Binding-site contacts:
Ligand atom CG2 contacts residue TYR457 of chain 1.C at 3.5 Å (hydrophobic).
Ligand atom CG2 contacts residue GLU707 of chain 1.C at 3.4 Å.
Ligand atom OT2 contacts residue GLY657 of chain 1.C at 3.1 Å.
Ligand atom OT1 contacts residue LEU486 of chain 1.C at 3.3 Å.
Ligand atom OT2 contacts residue TYR457 of chain 1.C at 4.2 Å.
Ligand atom N contacts residue LEU486 of chain 1.C at 4.1 Å.
Ligand atom N contacts residue THR487 of chain 1.C at 3.1 Å (h-bond).
Ligand atom OE2 contacts residue LEU705 of chain 1.C at 4.3 Å.
Ligand atom CA contacts residue PRO485 of chain 1.C at 4.2 Å (hydrophobic).
Ligand atom CB contacts residue TYR457 of chain 1.C at 3.6 Å (hydrophobic).
Ligand atom OE1 contacts residue TYR457 of chain 1.C at 4.2 Å.
Ligand atom CD contacts residue THR659 of chain 1.C at 4.0 Å.
Ligand atom CB contacts residue SER658 of chain 1.C at 3.6 Å.
Ligand atom OE2 contacts residue VAL654 of chain 1.C at 4.3 Å.
Ligand atom CG1 contacts residue GLU707 of chain 1.C at 3.1 Å.
Ligand atom OT2 contacts residue SER658 of chain 1.C at 2.2 Å (h-bond).
Ligand atom C contacts residue GLY657 of chain 1.C at 4.1 Å.
Ligand atom CD contacts residue VAL654 of chain 1.C at 3.9 Å (hydrophobic).
Ligand atom OT1 contacts residue THR487 of chain 1.C at 2.9 Å (h-bond).
Ligand atom CG1 contacts residue TYR457 of chain 1.C at 4.1 Å (hydrophobic).
Ligand atom N contacts residue PRO485 of chain 1.C at 2.8 Å (h-bond).
Ligand atom CD contacts residue GLY657 of chain 1.C at 4.0 Å.
Ligand atom CA contacts residue THR487 of chain 1.C at 3.1 Å.
Ligand atom OT1 contacts residue SER658 of chain 1.C at 4.1 Å.
Ligand atom CA contacts residue SER658 of chain 1.C at 3.4 Å.
Ligand atom C contacts residue SER658 of chain 1.C at 3.1 Å.
Ligand atom OT1 contacts residue ARG492 of chain 1.C at 2.2 Å (salt-bridge).
Ligand atom OE2 contacts residue THR659 of chain 1.C at 3.0 Å (h-bond).
Ligand atom C contacts residue ARG492 of chain 1.C at 3.0 Å.
Ligand atom C contacts residue THR487 of chain 1.C at 3.3 Å.
Ligand atom N contacts residue GLU707 of chain 1.C at 2.8 Å (salt-bridge).
Ligand atom N contacts residue TYR457 of chain 1.C at 4.0 Å.
Ligand atom OE1 contacts residue VAL654 of chain 1.C at 3.0 Å.
Ligand atom OE1 contacts residue GLY657 of chain 1.C at 3.4 Å.
Ligand atom OT2 contacts residue THR487 of chain 1.C at 4.2 Å.
Ligand atom CB contacts residue GLU707 of chain 1.C at 3.7 Å.
Ligand atom CB contacts residue GLY657 of chain 1.C at 3.5 Å.
Ligand atom C contacts residue TYR457 of chain 1.C at 4.3 Å (hydrophobic).
Ligand atom OT2 contacts residue ARG492 of chain 1.C at 2.3 Å (salt-bridge).
Ligand atom CA contacts residue GLU707 of chain 1.C at 3.1 Å.

Sequence of chain 1.C:
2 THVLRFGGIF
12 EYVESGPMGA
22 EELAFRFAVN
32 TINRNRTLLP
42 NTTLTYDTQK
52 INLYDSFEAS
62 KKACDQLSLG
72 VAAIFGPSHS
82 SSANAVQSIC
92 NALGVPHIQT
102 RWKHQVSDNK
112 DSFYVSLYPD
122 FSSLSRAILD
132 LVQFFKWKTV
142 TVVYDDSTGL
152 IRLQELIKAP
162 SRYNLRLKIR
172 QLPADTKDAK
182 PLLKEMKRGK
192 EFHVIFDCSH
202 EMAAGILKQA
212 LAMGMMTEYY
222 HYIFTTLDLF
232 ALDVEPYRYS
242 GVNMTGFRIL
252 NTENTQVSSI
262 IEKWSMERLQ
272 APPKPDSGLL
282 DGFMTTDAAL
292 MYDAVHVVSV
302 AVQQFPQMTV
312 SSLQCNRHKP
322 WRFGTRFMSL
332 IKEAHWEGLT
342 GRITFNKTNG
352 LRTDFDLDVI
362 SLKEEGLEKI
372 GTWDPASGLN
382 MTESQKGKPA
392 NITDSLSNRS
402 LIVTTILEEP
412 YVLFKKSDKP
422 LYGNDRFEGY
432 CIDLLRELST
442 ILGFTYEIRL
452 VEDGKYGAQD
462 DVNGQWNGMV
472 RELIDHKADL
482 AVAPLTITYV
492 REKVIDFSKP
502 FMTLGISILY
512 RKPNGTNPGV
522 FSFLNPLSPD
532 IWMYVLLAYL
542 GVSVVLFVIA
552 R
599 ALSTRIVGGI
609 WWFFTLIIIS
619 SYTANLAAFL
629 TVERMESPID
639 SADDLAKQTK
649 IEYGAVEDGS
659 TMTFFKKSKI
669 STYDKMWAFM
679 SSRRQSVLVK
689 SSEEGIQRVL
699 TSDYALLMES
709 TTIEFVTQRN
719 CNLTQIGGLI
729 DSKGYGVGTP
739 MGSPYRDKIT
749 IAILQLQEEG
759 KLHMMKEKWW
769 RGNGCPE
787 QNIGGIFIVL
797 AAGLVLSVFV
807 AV

This protein binds this small molecule.
Small molecule (SMILES): C[C@H](C[C@H](N)C(=O)[O-])C(=O)O